Binding-site contacts:
Ligand atom O33 contacts residue GLN50 of chain 1.A at 3.5 Å (h-bond).
Ligand atom C5 contacts residue ALA124 of chain 1.B at 3.8 Å (hydrophobic).
Ligand atom C2 contacts residue ASP122 of chain 1.B at 3.6 Å.
Ligand atom C18 contacts residue THR129 of chain 1.B at 3.1 Å.
Ligand atom C22 contacts residue THR129 of chain 1.B at 3.6 Å.
Ligand atom C22 contacts residue HIS126 of chain 1.B at 3.8 Å.
Ligand atom C10 contacts residue THR80 of chain 1.A at 3.8 Å.
Ligand atom O32 contacts residue ALA124 of chain 1.B at 3.8 Å.
Ligand atom C21 contacts residue GLN123 of chain 1.B at 3.7 Å.
Ligand atom O32 contacts residue GLU125 of chain 1.B at 2.8 Å (salt-bridge).
Ligand atom O30 contacts residue ALA124 of chain 1.B at 3.7 Å.
Ligand atom C2 contacts residue GLN123 of chain 1.B at 3.6 Å.
Ligand atom O34 contacts residue HIS126 of chain 1.B at 3.3 Å (h-bond).
Ligand atom C8 contacts residue ALA83 of chain 1.A at 4.0 Å (hydrophobic).
Ligand atom C27 contacts residue GLN50 of chain 1.A at 3.5 Å.
Ligand atom C24 contacts residue GLN123 of chain 1.B at 3.8 Å.
Ligand atom C23 contacts residue LYS128 of chain 1.B at 3.8 Å.
Ligand atom C13 contacts residue THR129 of chain 1.B at 3.5 Å.
Ligand atom C12 contacts residue GLN123 of chain 1.B at 3.6 Å.
Ligand atom O34 contacts residue THR129 of chain 1.B at 2.8 Å (h-bond).
Ligand atom O30 contacts residue GLU125 of chain 1.B at 3.3 Å (salt-bridge).
Ligand atom C20 contacts residue THR80 of chain 1.A at 4.0 Å.
Ligand atom O30 contacts residue THR129 of chain 1.B at 2.9 Å (h-bond).
Ligand atom C6 contacts residue GLN123 of chain 1.B at 3.1 Å.
Ligand atom C9 contacts residue GLU125 of chain 1.B at 3.8 Å.
Ligand atom C3 contacts residue MET133 of chain 1.B at 3.4 Å (hydrophobic).
Ligand atom C22 contacts residue GLU125 of chain 1.B at 3.4 Å.
Ligand atom O30 contacts residue HIS126 of chain 1.B at 2.9 Å (h-bond).
Ligand atom C17 contacts residue THR129 of chain 1.B at 3.9 Å.
Ligand atom C5 contacts residue GLU125 of chain 1.B at 3.5 Å.
Ligand atom C20 contacts residue GLN50 of chain 1.A at 3.7 Å.
Ligand atom C2 contacts residue ALA124 of chain 1.B at 3.6 Å (hydrophobic).
Ligand atom C23 contacts residue THR129 of chain 1.B at 3.5 Å.
Ligand atom C6 contacts residue ALA124 of chain 1.B at 3.8 Å (hydrophobic).
Ligand atom C7 contacts residue MET133 of chain 1.B at 3.3 Å (hydrophobic).
Ligand atom C11 contacts residue GLN50 of chain 1.A at 3.5 Å.
Ligand atom N28 contacts residue GLN123 of chain 1.B at 2.9 Å (h-bond).
Ligand atom O33 contacts residue TYR54 of chain 1.A at 3.3 Å.
Ligand atom C17 contacts residue GLN50 of chain 1.A at 3.9 Å.
Ligand atom C1 contacts residue ALA84 of chain 1.A at 3.8 Å (hydrophobic).

Sequence of chain 1.A:
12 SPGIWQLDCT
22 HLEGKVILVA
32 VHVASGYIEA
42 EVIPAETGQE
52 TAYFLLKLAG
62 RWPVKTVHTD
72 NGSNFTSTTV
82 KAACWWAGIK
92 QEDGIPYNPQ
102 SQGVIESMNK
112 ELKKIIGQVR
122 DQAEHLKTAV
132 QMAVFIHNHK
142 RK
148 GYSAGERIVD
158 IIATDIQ

A protein and the small-molecule ligand that binds it are described below.
Small molecule (SMILES): C=CCN(Cc1ccccc1C(=O)NCc1ccccc1)Cc1ccc2c(c1C(=O)[O-])OCO2

Sequence of chain 1.B:
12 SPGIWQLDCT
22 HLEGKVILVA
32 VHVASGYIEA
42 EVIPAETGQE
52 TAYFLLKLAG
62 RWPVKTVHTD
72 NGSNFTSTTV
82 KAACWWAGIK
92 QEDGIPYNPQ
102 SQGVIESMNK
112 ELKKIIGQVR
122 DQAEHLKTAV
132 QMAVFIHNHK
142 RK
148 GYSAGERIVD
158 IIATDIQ